This protein binds this small molecule.
Small molecule (SMILES): CC(=O)N[C@@H]1[C@@H](O)[C@H](O)[C@@H](CO)O[C@H]1O

Binding-site contacts:
Ligand atom N2 contacts residue ASN330 of chain 1.C at 2.5 Å (h-bond).
Ligand atom O6 contacts residue ASN330 of chain 1.C at 4.4 Å.
Ligand atom O7 contacts residue ASN330 of chain 1.C at 4.1 Å.
Ligand atom C1 contacts residue ASN330 of chain 1.C at 1.4 Å.
Ligand atom C3 contacts residue ASN330 of chain 1.C at 3.8 Å.
Ligand atom C4 contacts residue ASN330 of chain 1.C at 4.2 Å.
Ligand atom C8 contacts residue ASN330 of chain 1.C at 3.5 Å.
Ligand atom C7 contacts residue ASN330 of chain 1.C at 3.2 Å.
Ligand atom O5 contacts residue ASN330 of chain 1.C at 2.3 Å (h-bond).
Ligand atom C2 contacts residue ASN330 of chain 1.C at 2.5 Å.
Ligand atom C5 contacts residue ASN330 of chain 1.C at 3.6 Å.

Sequence of chain 1.C:
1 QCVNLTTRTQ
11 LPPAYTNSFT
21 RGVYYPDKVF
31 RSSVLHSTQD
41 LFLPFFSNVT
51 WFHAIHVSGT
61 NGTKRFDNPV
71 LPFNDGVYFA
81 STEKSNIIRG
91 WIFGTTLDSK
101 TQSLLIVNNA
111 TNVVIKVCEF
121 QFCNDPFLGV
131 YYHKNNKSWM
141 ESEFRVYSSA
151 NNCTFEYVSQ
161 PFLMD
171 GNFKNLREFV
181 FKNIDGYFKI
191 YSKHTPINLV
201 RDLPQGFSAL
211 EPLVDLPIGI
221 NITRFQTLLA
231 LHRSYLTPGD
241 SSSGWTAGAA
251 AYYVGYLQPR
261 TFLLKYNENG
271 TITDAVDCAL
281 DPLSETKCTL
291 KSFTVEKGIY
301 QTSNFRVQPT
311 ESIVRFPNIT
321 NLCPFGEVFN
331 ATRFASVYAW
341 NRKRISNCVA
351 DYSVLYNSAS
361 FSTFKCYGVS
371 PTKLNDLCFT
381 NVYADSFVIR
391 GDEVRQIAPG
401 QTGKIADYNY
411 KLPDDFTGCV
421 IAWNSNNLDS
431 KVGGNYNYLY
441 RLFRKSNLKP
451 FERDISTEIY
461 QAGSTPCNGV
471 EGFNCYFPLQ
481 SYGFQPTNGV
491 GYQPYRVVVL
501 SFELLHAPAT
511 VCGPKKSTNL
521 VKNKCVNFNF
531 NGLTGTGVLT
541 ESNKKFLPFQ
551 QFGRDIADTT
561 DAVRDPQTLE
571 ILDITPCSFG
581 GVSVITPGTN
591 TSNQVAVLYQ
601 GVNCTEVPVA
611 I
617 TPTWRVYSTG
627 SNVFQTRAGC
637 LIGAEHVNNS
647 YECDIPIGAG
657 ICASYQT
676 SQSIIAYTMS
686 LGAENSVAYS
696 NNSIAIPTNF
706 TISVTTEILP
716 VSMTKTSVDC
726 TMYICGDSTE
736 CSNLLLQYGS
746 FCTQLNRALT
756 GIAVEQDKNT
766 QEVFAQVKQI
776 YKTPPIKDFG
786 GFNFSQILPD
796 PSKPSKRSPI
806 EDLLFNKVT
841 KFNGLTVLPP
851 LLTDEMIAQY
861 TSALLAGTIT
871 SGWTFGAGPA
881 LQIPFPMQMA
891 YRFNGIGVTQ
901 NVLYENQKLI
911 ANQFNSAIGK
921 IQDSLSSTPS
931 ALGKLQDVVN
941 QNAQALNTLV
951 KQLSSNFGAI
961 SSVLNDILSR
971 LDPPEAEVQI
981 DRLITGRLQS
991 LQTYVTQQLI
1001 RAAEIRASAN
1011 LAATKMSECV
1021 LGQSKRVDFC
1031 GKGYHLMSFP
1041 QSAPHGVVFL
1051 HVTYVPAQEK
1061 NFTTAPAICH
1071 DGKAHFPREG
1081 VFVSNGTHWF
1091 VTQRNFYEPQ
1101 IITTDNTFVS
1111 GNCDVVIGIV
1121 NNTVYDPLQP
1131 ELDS